A protein and the small-molecule ligand that binds it are described below.
Small molecule (SMILES): CC(=O)N[C@@H]1[C@@H](O)[C@H](O)[C@@H](CO)O[C@H]1O

Sequence of chain 1.K:
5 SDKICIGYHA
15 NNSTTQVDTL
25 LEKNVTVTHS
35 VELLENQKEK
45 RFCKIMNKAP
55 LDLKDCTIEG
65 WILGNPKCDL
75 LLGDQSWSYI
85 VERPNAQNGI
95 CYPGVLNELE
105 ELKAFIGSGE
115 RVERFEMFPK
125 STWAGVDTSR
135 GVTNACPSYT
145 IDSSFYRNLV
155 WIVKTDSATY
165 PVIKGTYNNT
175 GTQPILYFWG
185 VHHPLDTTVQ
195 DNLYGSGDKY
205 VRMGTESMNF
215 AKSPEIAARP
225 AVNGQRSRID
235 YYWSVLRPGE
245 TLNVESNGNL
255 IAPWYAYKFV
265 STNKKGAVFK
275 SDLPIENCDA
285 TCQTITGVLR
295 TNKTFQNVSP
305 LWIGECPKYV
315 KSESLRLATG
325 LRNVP

Binding-site contacts:
Ligand atom O7 contacts residue ASN16 of chain 1.K at 4.0 Å.
Ligand atom N2 contacts residue ASN16 of chain 1.K at 3.0 Å (h-bond).
Ligand atom C2 contacts residue ASN16 of chain 1.K at 2.6 Å.
Ligand atom O5 contacts residue ASN16 of chain 1.K at 2.4 Å (h-bond).
Ligand atom C1 contacts residue ASN16 of chain 1.K at 1.5 Å.
Ligand atom C4 contacts residue ASN16 of chain 1.K at 4.4 Å.
Ligand atom C3 contacts residue ASN16 of chain 1.K at 4.0 Å.
Ligand atom C5 contacts residue ASN16 of chain 1.K at 3.7 Å.
Ligand atom C7 contacts residue ASN16 of chain 1.K at 3.7 Å.